Sequence of chain 1.F:
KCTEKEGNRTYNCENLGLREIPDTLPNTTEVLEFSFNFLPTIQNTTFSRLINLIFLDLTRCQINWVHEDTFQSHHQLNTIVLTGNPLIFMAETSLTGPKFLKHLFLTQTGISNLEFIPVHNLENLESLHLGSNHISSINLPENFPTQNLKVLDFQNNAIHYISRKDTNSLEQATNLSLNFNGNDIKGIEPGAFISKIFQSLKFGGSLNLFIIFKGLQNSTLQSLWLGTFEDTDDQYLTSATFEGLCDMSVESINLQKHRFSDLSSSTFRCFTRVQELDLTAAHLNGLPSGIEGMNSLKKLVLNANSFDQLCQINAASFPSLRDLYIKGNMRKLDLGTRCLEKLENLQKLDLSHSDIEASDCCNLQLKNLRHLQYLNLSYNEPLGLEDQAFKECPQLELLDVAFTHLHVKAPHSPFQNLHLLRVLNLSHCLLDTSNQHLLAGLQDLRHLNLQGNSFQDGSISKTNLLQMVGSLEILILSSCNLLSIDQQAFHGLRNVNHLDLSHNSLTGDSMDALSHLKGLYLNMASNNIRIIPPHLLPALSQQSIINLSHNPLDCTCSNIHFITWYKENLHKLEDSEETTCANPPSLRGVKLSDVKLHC

Sequence of chain 1.L:
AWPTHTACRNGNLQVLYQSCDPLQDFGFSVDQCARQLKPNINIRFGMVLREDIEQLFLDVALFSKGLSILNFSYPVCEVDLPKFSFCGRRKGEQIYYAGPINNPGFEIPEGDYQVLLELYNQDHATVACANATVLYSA

A protein and the small-molecule ligand that binds it are described below.
Small molecule (SMILES): CC(=O)N[C@H]1[C@H](O[C@H]2[C@H](O)[C@@H](NC(C)=O)CO[C@@H]2CO)O[C@H](CO)[C@@H](O[C@@H]2O[C@H](CO[C@H]3O[C@H](CO[C@H]4O[C@H](CO)[C@@H](O)[C@H](O)[C@@H]4O[C@H]4O[C@H](CO)[C@@H](O)[C@H](O)[C@@H]4O)[C@@H](O)[C@H](O[C@H]4O[C@H](CO)[C@@H](O)[C@H](O)[C@@H]4O)[C@@H]3O)[C@@H](O)[C@H](O[C@H]3O[C@H](CO)[C@@H](O)[C@H](O)[C@@H]3O)[C@@H]2O)[C@@H]1O

Binding-site contacts:
Ligand atom C6 contacts residue SER383 of chain 1.F at 3.1 Å.
Ligand atom O2 contacts residue TYR123 of chain 1.L at 2.9 Å (h-bond).
Ligand atom O6 contacts residue NAG1 of chain 1.AA at 2.8 Å (h-bond).
Ligand atom O6 contacts residue GLY333 of chain 1.F at 3.1 Å.
Ligand atom C6 contacts residue HIS127 of chain 1.L at 3.4 Å.
Ligand atom O6 contacts residue HIS358 of chain 1.F at 3.3 Å (h-bond).
Ligand atom N2 contacts residue ASP405 of chain 1.F at 2.9 Å (salt-bridge).
Ligand atom C2 contacts residue ASN381 of chain 1.F at 2.6 Å.
Ligand atom O5 contacts residue SER383 of chain 1.F at 3.3 Å (h-bond).
Ligand atom O3 contacts residue ASP126 of chain 1.L at 3.3 Å (salt-bridge).
Ligand atom O3 contacts residue NAG1 of chain 1.AA at 3.0 Å (h-bond).
Ligand atom O3 contacts residue GLU81 of chain 1.L at 2.6 Å (salt-bridge).
Ligand atom N2 contacts residue ASN381 of chain 1.F at 3.0 Å (h-bond).
Ligand atom C3 contacts residue ASP126 of chain 1.L at 3.1 Å.
Ligand atom O5 contacts residue SER357 of chain 1.F at 3.4 Å (h-bond).
Ligand atom O4 contacts residue GLN125 of chain 1.L at 2.7 Å (h-bond).
Ligand atom O2 contacts residue PRO78 of chain 1.L at 3.4 Å.
Ligand atom O7 contacts residue NAG2 of chain 1.AA at 3.1 Å (h-bond).
Ligand atom C7 contacts residue NAG2 of chain 1.AA at 3.4 Å.
Ligand atom O3 contacts residue ASP62 of chain 1.L at 3.4 Å (salt-bridge).
Ligand atom O5 contacts residue ASN381 of chain 1.F at 2.4 Å (h-bond).
Ligand atom C6 contacts residue SER357 of chain 1.F at 3.4 Å.
Ligand atom O5 contacts residue HIS358 of chain 1.F at 3.1 Å.
Ligand atom C8 contacts residue NAG2 of chain 1.AA at 3.2 Å.
Ligand atom C1 contacts residue ASN381 of chain 1.F at 1.4 Å.
Ligand atom O7 contacts residue HIS358 of chain 1.F at 3.0 Å (h-bond).
Ligand atom C3 contacts residue SER76 of chain 1.L at 2.9 Å.
Ligand atom O3 contacts residue GLN125 of chain 1.L at 3.1 Å (h-bond).
Ligand atom C2 contacts residue PRO78 of chain 1.L at 3.2 Å (hydrophobic).
Ligand atom O6 contacts residue HIS127 of chain 1.L at 3.4 Å (h-bond).
Ligand atom O6 contacts residue HIS358 of chain 1.F at 3.4 Å.
Ligand atom O3 contacts residue SER76 of chain 1.L at 2.2 Å (h-bond).
Ligand atom O3 contacts residue NAG2 of chain 1.AA at 2.4 Å (h-bond).
Ligand atom O6 contacts residue SER357 of chain 1.F at 3.3 Å (h-bond).
Ligand atom O4 contacts residue HIS127 of chain 1.L at 3.0 Å.
Ligand atom O4 contacts residue GLY333 of chain 1.F at 3.4 Å.
Ligand atom O4 contacts residue ASP62 of chain 1.L at 2.8 Å (salt-bridge).
Ligand atom C5 contacts residue SER383 of chain 1.F at 3.0 Å.
Ligand atom C1 contacts residue ASP405 of chain 1.F at 3.5 Å.
Ligand atom C8 contacts residue NAG1 of chain 1.AA at 3.2 Å.